A small-molecule ligand and the protein it binds are described below.
Small molecule (SMILES): CC(=O)N[C@@H]1[C@@H](O)[C@H](O)[C@@H](CO)O[C@H]1O

Binding-site contacts:
Ligand atom C8 contacts residue ASN15 of chain 1.C at 3.3 Å.
Ligand atom C2 contacts residue ASN15 of chain 1.C at 2.4 Å.
Ligand atom C3 contacts residue ASN15 of chain 1.C at 3.8 Å.
Ligand atom C5 contacts residue ASN15 of chain 1.C at 3.6 Å.
Ligand atom O5 contacts residue ASN15 of chain 1.C at 2.4 Å (h-bond).
Ligand atom C1 contacts residue ASN15 of chain 1.C at 1.4 Å.
Ligand atom C7 contacts residue ASN15 of chain 1.C at 3.4 Å.
Ligand atom N2 contacts residue ASN15 of chain 1.C at 3.1 Å (h-bond).
Ligand atom C4 contacts residue ASN15 of chain 1.C at 4.1 Å.
Ligand atom O7 contacts residue ASN15 of chain 1.C at 3.3 Å (h-bond).
Ligand atom C8 contacts residue THR17 of chain 1.C at 3.8 Å.

Sequence of chain 1.C:
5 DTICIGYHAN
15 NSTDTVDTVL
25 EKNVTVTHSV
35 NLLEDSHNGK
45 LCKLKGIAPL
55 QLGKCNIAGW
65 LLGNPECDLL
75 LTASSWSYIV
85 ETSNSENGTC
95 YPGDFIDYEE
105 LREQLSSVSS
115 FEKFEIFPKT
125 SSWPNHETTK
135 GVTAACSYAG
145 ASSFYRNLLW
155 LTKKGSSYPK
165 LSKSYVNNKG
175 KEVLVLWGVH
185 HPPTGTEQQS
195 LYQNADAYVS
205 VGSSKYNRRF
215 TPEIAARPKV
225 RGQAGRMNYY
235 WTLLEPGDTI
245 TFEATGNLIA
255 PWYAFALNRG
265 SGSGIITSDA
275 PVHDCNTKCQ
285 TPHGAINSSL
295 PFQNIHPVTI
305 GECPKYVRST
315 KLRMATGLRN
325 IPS